Sequence of chain 1.F:
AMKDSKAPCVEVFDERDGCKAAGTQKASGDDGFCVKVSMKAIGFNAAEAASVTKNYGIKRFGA

Sequence of chain 1.C:
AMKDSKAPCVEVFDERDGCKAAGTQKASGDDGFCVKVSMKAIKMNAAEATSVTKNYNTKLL

Binding-site contacts:
Ligand atom NB contacts residue ASP54 of chain 1.D at 2.8 Å (salt-bridge).
Ligand atom OD contacts residue LYS60 of chain 1.C at 3.6 Å.
Ligand atom NB contacts residue THR137 of chain 1.D at 3.3 Å (h-bond).
Ligand atom CMD contacts residue SER57 of chain 1.D at 3.5 Å.
Ligand atom CAB contacts residue ALA136 of chain 1.D at 3.5 Å (hydrophobic).
Ligand atom C3A contacts residue GLN148 of chain 1.D at 3.5 Å.
Ligand atom OD contacts residue CYS61 of chain 1.D at 3.5 Å (h-bond).
Ligand atom CHC contacts residue ASP54 of chain 1.D at 3.5 Å.
Ligand atom O1B contacts residue ALA64 of chain 1.F at 3.4 Å.
Ligand atom CHA contacts residue LEU61 of chain 1.C at 3.5 Å (hydrophobic).
Ligand atom C1B contacts residue THR137 of chain 1.D at 3.5 Å.
Ligand atom O1C contacts residue ARG129 of chain 1.D at 2.7 Å (salt-bridge).
Ligand atom C4A contacts residue PHE62 of chain 1.F at 3.4 Å (hydrophobic).
Ligand atom C3A contacts residue PHE62 of chain 1.F at 3.3 Å (hydrophobic).
Ligand atom C2A contacts residue GLN148 of chain 1.D at 3.2 Å.
Ligand atom NA contacts residue PHE62 of chain 1.F at 3.5 Å.
Ligand atom C3D contacts residue CYS61 of chain 1.D at 3.0 Å (hydrophobic).
Ligand atom CAA contacts residue PHE62 of chain 1.F at 3.5 Å (hydrophobic).
Ligand atom CAA contacts residue CYS50 of chain 1.D at 2.8 Å (hydrophobic).
Ligand atom CAD contacts residue TYR57 of chain 1.C at 3.4 Å (hydrophobic).
Ligand atom CBA contacts residue CYS50 of chain 1.D at 1.9 Å (hydrophobic).
Ligand atom OA contacts residue GLN147 of chain 1.D at 3.5 Å (h-bond).
Ligand atom C4D contacts residue LYS60 of chain 1.C at 3.5 Å.
Ligand atom OA contacts residue LYS149 of chain 1.D at 2.9 Å (salt-bridge).
Ligand atom NC contacts residue ASP54 of chain 1.D at 2.8 Å (salt-bridge).
Ligand atom CBA contacts residue ILE51 of chain 1.D at 3.4 Å (hydrophobic).
Ligand atom CAD contacts residue CYS61 of chain 1.D at 1.9 Å (hydrophobic).
Ligand atom OA contacts residue GLN148 of chain 1.D at 2.9 Å (h-bond).
Ligand atom O1B contacts residue GLY63 of chain 1.F at 3.5 Å (h-bond).
Ligand atom C1A contacts residue PHE62 of chain 1.F at 3.6 Å (hydrophobic).
Ligand atom CMD contacts residue ASP54 of chain 1.D at 3.6 Å.
Ligand atom C4D contacts residue LYS60 of chain 1.F at 3.3 Å.
Ligand atom CAD contacts residue TYR57 of chain 1.F at 3.4 Å (hydrophobic).
Ligand atom NA contacts residue GLN148 of chain 1.D at 3.0 Å (h-bond).
Ligand atom C4A contacts residue GLN148 of chain 1.D at 3.4 Å.
Ligand atom CBD contacts residue CYS61 of chain 1.D at 2.6 Å (hydrophobic).
Ligand atom OD contacts residue LYS60 of chain 1.F at 3.0 Å.
Ligand atom C1A contacts residue GLN148 of chain 1.D at 2.9 Å.
Ligand atom C4D contacts residue CYS61 of chain 1.D at 3.5 Å (hydrophobic).
Ligand atom C4B contacts residue THR137 of chain 1.D at 3.5 Å.

The protein below binds the small molecule below.
Small molecule (SMILES): CCC1=C(C)[C@@H](CC2=N/C(=C\c3[nH]c(/C=C4\NC(=O)C(C)=C4CC)c(C)c3CCC(=O)O)C(CCC(=O)O)=C2C)NC1=O

Sequence of chain 1.D:
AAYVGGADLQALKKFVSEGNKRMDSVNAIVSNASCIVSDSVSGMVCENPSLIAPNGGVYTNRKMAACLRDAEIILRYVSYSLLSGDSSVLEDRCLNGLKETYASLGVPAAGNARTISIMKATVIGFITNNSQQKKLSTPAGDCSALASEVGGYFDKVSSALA